Binding-site contacts:
Ligand atom C2 contacts residue LYS186 of chain 1.G at 3.6 Å.
Ligand atom C1 contacts residue ALA209 of chain 1.G at 3.5 Å (hydrophobic).
Ligand atom O3 contacts residue ALA209 of chain 1.G at 3.2 Å.
Ligand atom O4 contacts residue THR244 of chain 1.G at 3.4 Å (h-bond).
Ligand atom O2 contacts residue LYS186 of chain 1.G at 2.8 Å (salt-bridge).
Ligand atom O2 contacts residue ASP212 of chain 1.G at 4.2 Å.
Ligand atom C1 contacts residue GLY211 of chain 1.G at 3.7 Å.
Ligand atom O1 contacts residue ALA209 of chain 1.G at 3.8 Å.
Ligand atom O3 contacts residue THR244 of chain 1.G at 2.6 Å (h-bond).
Ligand atom O4 contacts residue MET276 of chain 1.G at 4.1 Å.
Ligand atom C1 contacts residue GLU188 of chain 1.G at 3.6 Å.
Ligand atom O1 contacts residue GLY211 of chain 1.G at 3.7 Å.
Ligand atom O2 contacts residue MG1 of chain 1.LA at 2.2 Å.
Ligand atom O4 contacts residue ARG87 of chain 1.G at 4.1 Å.
Ligand atom C2 contacts residue THR244 of chain 1.G at 4.0 Å.
Ligand atom O3 contacts residue ARG210 of chain 1.G at 3.4 Å (salt-bridge).
Ligand atom C1 contacts residue MG1 of chain 1.LA at 2.9 Å.
Ligand atom O2 contacts residue GLU188 of chain 1.G at 3.3 Å (salt-bridge).
Ligand atom C2 contacts residue GLU188 of chain 1.G at 3.8 Å.
Ligand atom C1 contacts residue ARG210 of chain 1.G at 4.3 Å.
Ligand atom O1 contacts residue MG1 of chain 1.LA at 2.2 Å.
Ligand atom O1 contacts residue GLU188 of chain 1.G at 3.0 Å (salt-bridge).
Ligand atom O2 contacts residue ALA209 of chain 1.G at 4.2 Å.
Ligand atom C2 contacts residue MG1 of chain 1.LA at 2.9 Å.
Ligand atom O4 contacts residue MET207 of chain 1.G at 4.1 Å.
Ligand atom O4 contacts residue MG1 of chain 1.LA at 4.2 Å.
Ligand atom C1 contacts residue THR244 of chain 1.G at 3.6 Å.
Ligand atom O3 contacts residue ASP212 of chain 1.G at 3.9 Å.
Ligand atom O1 contacts residue ASP212 of chain 1.G at 2.8 Å (salt-bridge).
Ligand atom O4 contacts residue LYS186 of chain 1.G at 3.7 Å.
Ligand atom C2 contacts residue ALA209 of chain 1.G at 3.7 Å (hydrophobic).
Ligand atom O4 contacts residue ALA209 of chain 1.G at 4.0 Å.
Ligand atom O3 contacts residue GLY211 of chain 1.G at 2.8 Å (h-bond).
Ligand atom O3 contacts residue MG1 of chain 1.LA at 4.1 Å.
Ligand atom C1 contacts residue ASP212 of chain 1.G at 3.8 Å.

This protein binds this small molecule.
Small molecule (SMILES): O=C([O-])C(=O)[O-]

Sequence of chain 1.G:
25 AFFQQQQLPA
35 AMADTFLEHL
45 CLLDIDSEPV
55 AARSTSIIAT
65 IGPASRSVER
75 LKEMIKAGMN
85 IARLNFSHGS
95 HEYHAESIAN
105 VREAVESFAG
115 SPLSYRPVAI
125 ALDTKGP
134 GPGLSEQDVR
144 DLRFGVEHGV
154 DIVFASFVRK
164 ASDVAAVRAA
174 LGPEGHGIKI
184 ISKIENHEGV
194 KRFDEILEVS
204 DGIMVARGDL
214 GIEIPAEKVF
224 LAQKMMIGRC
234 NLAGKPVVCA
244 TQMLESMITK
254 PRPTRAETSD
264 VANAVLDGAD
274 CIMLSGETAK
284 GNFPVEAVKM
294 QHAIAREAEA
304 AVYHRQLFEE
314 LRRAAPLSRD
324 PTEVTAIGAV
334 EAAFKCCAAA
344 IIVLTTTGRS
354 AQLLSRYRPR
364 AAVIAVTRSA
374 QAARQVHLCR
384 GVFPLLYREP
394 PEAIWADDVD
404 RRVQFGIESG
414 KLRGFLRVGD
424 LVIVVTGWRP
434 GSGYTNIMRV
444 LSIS